A protein and the small-molecule ligand that binds it are described below.
Small molecule (SMILES): O=C(NC1CCCCC1)[C@H](C1CCCCC1)n1c(-c2ccc(-n3cccn3)nc2)nc2cc(F)c(F)cc21

Sequence of chain 1.C:
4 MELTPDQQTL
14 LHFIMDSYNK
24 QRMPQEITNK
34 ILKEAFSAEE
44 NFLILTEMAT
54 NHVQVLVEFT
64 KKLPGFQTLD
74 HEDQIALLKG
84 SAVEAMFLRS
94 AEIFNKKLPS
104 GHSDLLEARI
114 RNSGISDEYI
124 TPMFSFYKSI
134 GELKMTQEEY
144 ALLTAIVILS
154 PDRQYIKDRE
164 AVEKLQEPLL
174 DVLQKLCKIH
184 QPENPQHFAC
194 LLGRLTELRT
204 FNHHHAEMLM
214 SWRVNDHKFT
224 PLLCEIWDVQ

Binding-site contacts:
Ligand atom F5 contacts residue PHE97 of chain 1.C at 3.1 Å.
Ligand atom C19 contacts residue SER116 of chain 1.C at 3.6 Å.
Ligand atom C19 contacts residue ASN44 of chain 1.C at 3.5 Å.
Ligand atom C18 contacts residue ASN44 of chain 1.C at 3.5 Å.
Ligand atom C20 contacts residue SER116 of chain 1.C at 3.7 Å.
Ligand atom C23 contacts residue HIS55 of chain 1.C at 3.6 Å.
Ligand atom C38 contacts residue TYR130 of chain 1.C at 3.7 Å (hydrophobic).
Ligand atom N10 contacts residue SER93 of chain 1.C at 3.6 Å.
Ligand atom N15 contacts residue SER93 of chain 1.C at 3.6 Å (h-bond).
Ligand atom F6 contacts residue ILE96 of chain 1.C at 3.3 Å.
Ligand atom C35 contacts residue LEU212 of chain 1.C at 3.7 Å (hydrophobic).
Ligand atom N32 contacts residue LEU48 of chain 1.C at 3.7 Å.
Ligand atom F5 contacts residue SER93 of chain 1.C at 3.6 Å.
Ligand atom N37 contacts residue ILE118 of chain 1.C at 3.5 Å.
Ligand atom F5 contacts residue ILE96 of chain 1.C at 3.7 Å.
Ligand atom C7 contacts residue SER93 of chain 1.C at 3.8 Å.
Ligand atom C27 contacts residue SER93 of chain 1.C at 3.8 Å.
Ligand atom C23 contacts residue MET89 of chain 1.C at 3.8 Å (hydrophobic).
Ligand atom C4 contacts residue ILE113 of chain 1.C at 3.6 Å (hydrophobic).
Ligand atom F6 contacts residue THR31 of chain 1.C at 3.7 Å.
Ligand atom C4 contacts residue SER93 of chain 1.C at 3.5 Å.
Ligand atom N32 contacts residue PHE90 of chain 1.C at 3.7 Å.
Ligand atom C36 contacts residue MET211 of chain 1.C at 3.5 Å (hydrophobic).
Ligand atom C3 contacts residue ILE34 of chain 1.C at 3.6 Å (hydrophobic).
Ligand atom O14 contacts residue MET51 of chain 1.C at 3.4 Å.
Ligand atom N37 contacts residue TRP215 of chain 1.C at 3.5 Å.
Ligand atom C24 contacts residue HIS55 of chain 1.C at 3.7 Å.
Ligand atom F6 contacts residue ILE30 of chain 1.C at 3.6 Å.
Ligand atom C23 contacts residue MET51 of chain 1.C at 3.6 Å (hydrophobic).
Ligand atom C25 contacts residue ILE96 of chain 1.C at 3.8 Å (hydrophobic).
Ligand atom C26 contacts residue SER93 of chain 1.C at 3.5 Å.
Ligand atom C7 contacts residue TYR130 of chain 1.C at 3.7 Å (hydrophobic).
Ligand atom C1 contacts residue SER93 of chain 1.C at 3.8 Å.
Ligand atom C4 contacts residue TYR130 of chain 1.C at 3.7 Å (hydrophobic).
Ligand atom C1 contacts residue ILE113 of chain 1.C at 3.6 Å (hydrophobic).
Ligand atom C34 contacts residue PHE90 of chain 1.C at 3.5 Å (hydrophobic).
Ligand atom C22 contacts residue MET89 of chain 1.C at 3.7 Å (hydrophobic).
Ligand atom N10 contacts residue TYR130 of chain 1.C at 2.8 Å (h-bond).
Ligand atom F6 contacts residue ILE34 of chain 1.C at 3.5 Å.
Ligand atom F5 contacts residue LEU109 of chain 1.C at 3.7 Å.